The protein below binds the small molecule below.
Small molecule (SMILES): O=C(O)c1ccccc1Nc1cc(Cl)cc(Cl)c1

Sequence of chain 2.A:
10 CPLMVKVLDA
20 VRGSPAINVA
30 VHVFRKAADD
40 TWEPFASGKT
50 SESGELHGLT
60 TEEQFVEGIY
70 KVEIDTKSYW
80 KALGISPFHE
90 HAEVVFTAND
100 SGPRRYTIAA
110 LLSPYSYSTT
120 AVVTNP

Sequence of chain 1.A:
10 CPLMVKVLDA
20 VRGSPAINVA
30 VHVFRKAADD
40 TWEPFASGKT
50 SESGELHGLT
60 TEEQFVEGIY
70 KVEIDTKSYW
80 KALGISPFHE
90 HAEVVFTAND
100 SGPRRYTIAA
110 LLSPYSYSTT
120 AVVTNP

Binding-site contacts:
Ligand atom C5' contacts residue FQ71 of chain 2.C at 0.1 Å.
Ligand atom C3 contacts residue LEU17 of chain 1.A at 2.8 Å (hydrophobic).
Ligand atom C3 contacts residue ALA108 of chain 2.A at 3.4 Å (hydrophobic).
Ligand atom C5 contacts residue LEU17 of chain 1.A at 3.4 Å (hydrophobic).
Ligand atom CL3' contacts residue FQ71 of chain 2.C at 0.2 Å.
Ligand atom CL5' contacts residue SER117 of chain 1.A at 3.4 Å.
Ligand atom C1A contacts residue LYS15 of chain 2.A at 3.8 Å.
Ligand atom C4 contacts residue LEU17 of chain 1.A at 2.8 Å (hydrophobic).
Ligand atom O3 contacts residue FQ71 of chain 2.C at 0.2 Å.
Ligand atom C2 contacts residue LEU17 of chain 1.A at 3.3 Å (hydrophobic).
Ligand atom C1A contacts residue FQ71 of chain 2.C at 0.3 Å.
Ligand atom CL5' contacts residue FQ71 of chain 2.C at 0.2 Å.
Ligand atom C6 contacts residue FQ71 of chain 2.C at 1.2 Å.
Ligand atom C3 contacts residue FQ71 of chain 2.C at 2.2 Å.
Ligand atom N2 contacts residue FQ71 of chain 2.C at 0.1 Å (h-bond).
Ligand atom C4 contacts residue THR119 of chain 2.A at 3.5 Å.
Ligand atom C4 contacts residue ALA108 of chain 2.A at 3.3 Å (hydrophobic).
Ligand atom O2 contacts residue LYS15 of chain 1.A at 3.4 Å.
Ligand atom C5 contacts residue FQ71 of chain 2.C at 2.3 Å.
Ligand atom C1' contacts residue FQ71 of chain 2.C at 0.0 Å.
Ligand atom O2 contacts residue LYS15 of chain 2.A at 3.3 Å.
Ligand atom CL5' contacts residue LEU110 of chain 1.A at 3.8 Å.
Ligand atom O3 contacts residue LEU17 of chain 2.A at 3.7 Å.
Ligand atom C2 contacts residue FQ71 of chain 2.C at 1.2 Å.
Ligand atom C4 contacts residue FQ71 of chain 2.C at 2.7 Å.
Ligand atom C6 contacts residue LYS15 of chain 1.A at 3.7 Å.
Ligand atom O2 contacts residue FQ71 of chain 2.C at 0.3 Å (h-bond).
Ligand atom CL3' contacts residue SER117 of chain 2.A at 3.5 Å.
Ligand atom C3' contacts residue FQ71 of chain 2.C at 0.1 Å.
Ligand atom C1A contacts residue LYS15 of chain 1.A at 3.9 Å.
Ligand atom C6 contacts residue LEU17 of chain 1.A at 3.8 Å (hydrophobic).
Ligand atom C4' contacts residue LEU110 of chain 1.A at 3.8 Å (hydrophobic).
Ligand atom CL3' contacts residue THR118 of chain 2.A at 3.9 Å.
Ligand atom C2' contacts residue FQ71 of chain 2.C at 0.1 Å.
Ligand atom C5 contacts residue VAL121 of chain 2.A at 3.8 Å (hydrophobic).
Ligand atom C1 contacts residue FQ71 of chain 2.C at 0.2 Å.
Ligand atom C4' contacts residue FQ71 of chain 2.C at 0.1 Å.
Ligand atom C6' contacts residue FQ71 of chain 2.C at 0.1 Å.
Ligand atom C3 contacts residue THR119 of chain 2.A at 3.6 Å.
Ligand atom C1 contacts residue LEU17 of chain 1.A at 3.8 Å (hydrophobic).